A protein and the small-molecule ligand that binds it are described below.
Small molecule (SMILES): O=C(O)[C@@H]1C=C(O)[C@@H](O)[C@H](O)C1

Sequence of chain 1.B:
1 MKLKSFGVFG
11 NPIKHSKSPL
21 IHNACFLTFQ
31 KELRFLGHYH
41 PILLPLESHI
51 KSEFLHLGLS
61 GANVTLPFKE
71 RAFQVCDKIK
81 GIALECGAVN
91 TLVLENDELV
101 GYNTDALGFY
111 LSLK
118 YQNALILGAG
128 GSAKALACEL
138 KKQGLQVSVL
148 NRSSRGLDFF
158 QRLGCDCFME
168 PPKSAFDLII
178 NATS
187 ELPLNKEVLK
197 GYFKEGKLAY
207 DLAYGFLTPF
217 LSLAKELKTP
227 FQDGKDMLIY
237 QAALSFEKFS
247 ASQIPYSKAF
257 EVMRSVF

Binding-site contacts:
Ligand atom O4 contacts residue LYS69 of chain 1.B at 2.9 Å (salt-bridge).
Ligand atom C contacts residue TYR210 of chain 1.B at 3.3 Å (hydrophobic).
Ligand atom O2 contacts residue SER16 of chain 1.B at 4.0 Å.
Ligand atom C4 contacts residue ASN90 of chain 1.B at 4.0 Å.
Ligand atom C5 contacts residue ASN63 of chain 1.B at 4.3 Å.
Ligand atom C1 contacts residue THR65 of chain 1.B at 3.6 Å.
Ligand atom C4 contacts residue LYS69 of chain 1.B at 3.8 Å.
Ligand atom C3 contacts residue LYS69 of chain 1.B at 3.6 Å.
Ligand atom C6 contacts residue GLN237 of chain 1.B at 3.8 Å.
Ligand atom C4 contacts residue ASP105 of chain 1.B at 3.7 Å.
Ligand atom O2 contacts residue TYR210 of chain 1.B at 2.4 Å (h-bond).
Ligand atom C5 contacts residue VAL64 of chain 1.B at 3.9 Å (hydrophobic).
Ligand atom O5 contacts residue VAL64 of chain 1.B at 3.9 Å.
Ligand atom O1 contacts residue LEU234 of chain 1.B at 4.3 Å.
Ligand atom C contacts residue LEU234 of chain 1.B at 4.2 Å (hydrophobic).
Ligand atom O5 contacts residue ASN63 of chain 1.B at 3.3 Å.
Ligand atom O1 contacts residue VAL8 of chain 1.B at 4.1 Å.
Ligand atom C5 contacts residue THR65 of chain 1.B at 4.3 Å.
Ligand atom C2 contacts residue THR65 of chain 1.B at 3.4 Å.
Ligand atom O3 contacts residue ASP105 of chain 1.B at 4.3 Å.
Ligand atom O4 contacts residue VAL64 of chain 1.B at 4.0 Å.
Ligand atom C3 contacts residue THR65 of chain 1.B at 3.6 Å.
Ligand atom O4 contacts residue ASP105 of chain 1.B at 2.7 Å (salt-bridge).
Ligand atom O1 contacts residue TYR210 of chain 1.B at 3.4 Å (h-bond).
Ligand atom O1 contacts residue SER18 of chain 1.B at 2.7 Å (h-bond).
Ligand atom O3 contacts residue SER129 of chain 1.B at 4.2 Å.
Ligand atom C6 contacts residue SER18 of chain 1.B at 3.5 Å.
Ligand atom C contacts residue SER16 of chain 1.B at 3.8 Å.
Ligand atom O4 contacts residue ASN90 of chain 1.B at 3.0 Å (h-bond).
Ligand atom C1 contacts residue SER18 of chain 1.B at 4.2 Å.
Ligand atom C contacts residue SER18 of chain 1.B at 3.7 Å.
Ligand atom O3 contacts residue LYS69 of chain 1.B at 2.6 Å (salt-bridge).
Ligand atom C5 contacts residue GLN237 of chain 1.B at 3.5 Å.
Ligand atom O5 contacts residue ASN90 of chain 1.B at 3.5 Å (h-bond).
Ligand atom C5 contacts residue ASN90 of chain 1.B at 4.3 Å.
Ligand atom O3 contacts residue THR65 of chain 1.B at 3.3 Å (h-bond).
Ligand atom O5 contacts residue GLN237 of chain 1.B at 2.8 Å (h-bond).
Ligand atom O1 contacts residue SER16 of chain 1.B at 2.7 Å (h-bond).
Ligand atom C4 contacts residue GLN237 of chain 1.B at 3.5 Å.
Ligand atom O4 contacts residue GLN237 of chain 1.B at 3.7 Å.